Binding-site contacts:
Ligand atom CAK contacts residue GLY93 of chain 2.A at 3.6 Å.
Ligand atom CAM contacts residue NAD1 of chain 2.B at 3.1 Å.
Ligand atom CAH contacts residue TYR156 of chain 2.A at 3.6 Å (hydrophobic).
Ligand atom OAD contacts residue NAD1 of chain 2.B at 3.2 Å (h-bond).
Ligand atom FAQ contacts residue NAD1 of chain 2.B at 3.0 Å.
Ligand atom FAQ contacts residue PHE203 of chain 2.A at 3.0 Å.
Ligand atom OAA contacts residue LYS163 of chain 2.A at 3.8 Å.
Ligand atom CAI contacts residue NAD1 of chain 2.B at 3.5 Å.
Ligand atom CAV contacts residue TYR156 of chain 2.A at 3.6 Å (hydrophobic).
Ligand atom CAN contacts residue ILE100 of chain 2.A at 3.7 Å (hydrophobic).
Ligand atom CAH contacts residue NAD1 of chain 2.B at 3.5 Å.
Ligand atom CAU contacts residue SER202 of chain 2.A at 3.9 Å.
Ligand atom CAC contacts residue NAD1 of chain 2.B at 3.5 Å.
Ligand atom CAP contacts residue TYR146 of chain 2.A at 3.7 Å (hydrophobic).
Ligand atom CAO contacts residue ILE100 of chain 2.A at 3.9 Å (hydrophobic).
Ligand atom CAR contacts residue TYR146 of chain 2.A at 3.9 Å (hydrophobic).
Ligand atom CAO contacts residue MET159 of chain 2.A at 3.9 Å (hydrophobic).
Ligand atom CAH contacts residue TYR146 of chain 2.A at 3.8 Å (hydrophobic).
Ligand atom OAD contacts residue ALA196 of chain 2.A at 3.7 Å.
Ligand atom OAA contacts residue NAD1 of chain 2.B at 2.6 Å (h-bond).
Ligand atom CAR contacts residue PHE203 of chain 2.A at 3.8 Å (hydrophobic).
Ligand atom CAB contacts residue TYR156 of chain 2.A at 3.5 Å (hydrophobic).
Ligand atom CAS contacts residue TYR146 of chain 2.A at 3.6 Å (hydrophobic).
Ligand atom CAT contacts residue TYR146 of chain 2.A at 3.4 Å (hydrophobic).
Ligand atom CAK contacts residue PHE94 of chain 2.A at 3.7 Å (hydrophobic).
Ligand atom CAB contacts residue NAD1 of chain 2.B at 3.5 Å.
Ligand atom CAP contacts residue NAD1 of chain 2.B at 3.3 Å.
Ligand atom CAT contacts residue ILE206 of chain 2.A at 3.6 Å (hydrophobic).
Ligand atom CAV contacts residue PRO154 of chain 2.A at 3.3 Å (hydrophobic).
Ligand atom FAQ contacts residue ALA197 of chain 2.A at 3.5 Å.
Ligand atom OAA contacts residue TYR156 of chain 2.A at 2.5 Å (h-bond).
Ligand atom CAG contacts residue ALA196 of chain 2.A at 3.7 Å (hydrophobic).
Ligand atom CAU contacts residue PRO154 of chain 2.A at 3.6 Å (hydrophobic).
Ligand atom CAE contacts residue NAD1 of chain 2.B at 3.8 Å.
Ligand atom CAL contacts residue NAD1 of chain 2.B at 3.3 Å.
Ligand atom CAU contacts residue ILE153 of chain 2.A at 3.9 Å (hydrophobic).
Ligand atom CAE contacts residue ALA196 of chain 2.A at 3.9 Å (hydrophobic).
Ligand atom CAU contacts residue ILE206 of chain 2.A at 3.8 Å (hydrophobic).
Ligand atom CAG contacts residue GLY93 of chain 2.A at 3.3 Å.
Ligand atom CAG contacts residue NAD1 of chain 2.B at 3.7 Å.

The protein below binds the small molecule below.
Small molecule (SMILES): CCCCCCc1cc(O)c(Oc2ccccc2C)cc1F

Sequence of chain 2.A:
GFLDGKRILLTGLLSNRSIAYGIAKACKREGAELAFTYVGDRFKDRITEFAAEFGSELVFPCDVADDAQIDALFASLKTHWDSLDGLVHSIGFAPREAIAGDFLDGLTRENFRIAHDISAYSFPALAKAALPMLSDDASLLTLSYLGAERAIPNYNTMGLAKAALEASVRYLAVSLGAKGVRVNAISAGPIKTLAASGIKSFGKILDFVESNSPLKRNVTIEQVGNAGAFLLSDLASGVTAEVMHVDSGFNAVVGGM